Sequence of chain 1.C:
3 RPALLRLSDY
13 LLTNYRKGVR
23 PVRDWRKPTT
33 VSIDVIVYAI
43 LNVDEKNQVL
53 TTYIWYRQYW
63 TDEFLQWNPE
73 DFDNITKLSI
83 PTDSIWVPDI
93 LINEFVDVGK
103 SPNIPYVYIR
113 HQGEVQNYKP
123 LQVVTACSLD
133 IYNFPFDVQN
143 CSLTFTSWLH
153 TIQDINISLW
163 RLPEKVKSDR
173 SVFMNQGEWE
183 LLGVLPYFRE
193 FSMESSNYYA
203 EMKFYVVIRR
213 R

This protein binds this small molecule.
Small molecule (SMILES): Cc1ccc(Sc2ccccc2N2CCNCC2)c(C)c1

Sequence of chain 1.D:
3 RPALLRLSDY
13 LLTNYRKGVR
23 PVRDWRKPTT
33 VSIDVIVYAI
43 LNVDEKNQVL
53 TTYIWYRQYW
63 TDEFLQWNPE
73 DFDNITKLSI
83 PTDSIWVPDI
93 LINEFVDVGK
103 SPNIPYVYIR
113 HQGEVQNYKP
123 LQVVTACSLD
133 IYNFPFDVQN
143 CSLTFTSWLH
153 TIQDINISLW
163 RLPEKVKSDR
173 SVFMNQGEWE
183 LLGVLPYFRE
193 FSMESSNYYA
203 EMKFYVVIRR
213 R

Binding-site contacts:
Ligand atom N13 contacts residue TRP57 of chain 1.C at 4.0 Å.
Ligand atom C03 contacts residue MET195 of chain 1.D at 3.7 Å (hydrophobic).
Ligand atom C10 contacts residue TRP57 of chain 1.C at 3.8 Å (hydrophobic).
Ligand atom S06 contacts residue TRP57 of chain 1.C at 4.0 Å.
Ligand atom C08 contacts residue ARG59 of chain 1.C at 3.9 Å.
Ligand atom C14 contacts residue TYR201 of chain 1.D at 4.1 Å (hydrophobic).
Ligand atom C01 contacts residue ARG59 of chain 1.C at 3.8 Å.
Ligand atom C05 contacts residue MET195 of chain 1.D at 3.8 Å (hydrophobic).
Ligand atom C03 contacts residue GLU196 of chain 1.D at 4.1 Å.
Ligand atom N16 contacts residue SER149 of chain 1.D at 3.8 Å.
Ligand atom C09 contacts residue TYR120 of chain 1.C at 4.0 Å (hydrophobic).
Ligand atom C15 contacts residue TRP150 of chain 1.D at 3.1 Å (hydrophobic).
Ligand atom C18 contacts residue TRP57 of chain 1.C at 3.7 Å (hydrophobic).
Ligand atom C11 contacts residue TRP150 of chain 1.D at 3.7 Å (hydrophobic).
Ligand atom N13 contacts residue TRP150 of chain 1.D at 4.1 Å.
Ligand atom C04 contacts residue MET195 of chain 1.D at 3.8 Å (hydrophobic).
Ligand atom N16 contacts residue THR148 of chain 1.D at 4.1 Å.
Ligand atom C01 contacts residue ARG163 of chain 1.C at 3.5 Å.
Ligand atom C02 contacts residue ARG59 of chain 1.C at 4.0 Å.
Ligand atom N16 contacts residue TRP150 of chain 1.D at 2.7 Å (h-bond).
Ligand atom C20 contacts residue TRP57 of chain 1.C at 3.7 Å (hydrophobic).
Ligand atom C02 contacts residue MET195 of chain 1.D at 3.7 Å (hydrophobic).
Ligand atom C04 contacts residue ARG59 of chain 1.C at 3.8 Å.
Ligand atom C12 contacts residue TYR120 of chain 1.C at 3.9 Å (hydrophobic).
Ligand atom C18 contacts residue TRP150 of chain 1.D at 3.7 Å (hydrophobic).
Ligand atom C09 contacts residue ARG59 of chain 1.C at 3.8 Å.
Ligand atom C10 contacts residue TYR120 of chain 1.C at 3.7 Å (hydrophobic).
Ligand atom C07 contacts residue TRP57 of chain 1.C at 3.7 Å (hydrophobic).
Ligand atom C11 contacts residue TYR120 of chain 1.C at 3.6 Å (hydrophobic).
Ligand atom C12 contacts residue TRP57 of chain 1.C at 3.8 Å (hydrophobic).
Ligand atom C03 contacts residue ARG59 of chain 1.C at 3.5 Å.
Ligand atom C09 contacts residue TRP57 of chain 1.C at 3.7 Å (hydrophobic).
Ligand atom C17 contacts residue TRP57 of chain 1.C at 4.1 Å (hydrophobic).
Ligand atom C10 contacts residue TYR58 of chain 1.C at 3.7 Å (hydrophobic).
Ligand atom C17 contacts residue TRP150 of chain 1.D at 3.7 Å (hydrophobic).
Ligand atom C15 contacts residue TYR201 of chain 1.D at 3.6 Å (hydrophobic).
Ligand atom C14 contacts residue TRP150 of chain 1.D at 3.5 Å (hydrophobic).
Ligand atom C19 contacts residue MET195 of chain 1.D at 3.7 Å (hydrophobic).
Ligand atom C20 contacts residue MET195 of chain 1.D at 4.0 Å (hydrophobic).
Ligand atom C21 contacts residue MET195 of chain 1.D at 3.7 Å (hydrophobic).